Binding-site contacts:
Ligand atom N11 contacts residue GLU186 of chain 10.A at 3.1 Å (salt-bridge).
Ligand atom C1 contacts residue MN1 of chain 17.B at 3.2 Å.
Ligand atom C3 contacts residue GLU83 of chain 17.A at 3.5 Å.
Ligand atom C1 contacts residue HIS182 of chain 10.A at 3.5 Å.
Ligand atom C3 contacts residue MET113 of chain 10.A at 3.5 Å (hydrophobic).
Ligand atom N11 contacts residue HIS182 of chain 10.A at 3.1 Å (h-bond).
Ligand atom N2 contacts residue HIS80 of chain 17.A at 4.3 Å.
Ligand atom C4 contacts residue ARG127 of chain 7.A at 3.3 Å.
Ligand atom N2 contacts residue GLU83 of chain 17.A at 3.1 Å (salt-bridge).
Ligand atom N2 contacts residue HIS183 of chain 10.A at 3.5 Å (h-bond).
Ligand atom N6 contacts residue HIS80 of chain 17.A at 4.0 Å.
Ligand atom N11 contacts residue HIS80 of chain 17.A at 3.0 Å (h-bond).
Ligand atom C1 contacts residue HIS79 of chain 17.A at 3.1 Å.
Ligand atom N2 contacts residue MET113 of chain 10.A at 3.5 Å.
Ligand atom N10 contacts residue MN1 of chain 10.C at 3.1 Å.
Ligand atom N2 contacts residue MN1 of chain 17.B at 2.3 Å.
Ligand atom C3 contacts residue MN1 of chain 10.C at 4.3 Å.
Ligand atom C5 contacts residue ARG127 of chain 7.A at 3.5 Å.
Ligand atom C1 contacts residue MN1 of chain 10.C at 3.3 Å.
Ligand atom N2 contacts residue HIS79 of chain 17.A at 3.1 Å (h-bond).
Ligand atom C1 contacts residue MET113 of chain 10.A at 3.5 Å (hydrophobic).
Ligand atom C1 contacts residue HIS80 of chain 17.A at 3.7 Å.
Ligand atom C3 contacts residue HIS80 of chain 17.A at 4.2 Å.
Ligand atom N11 contacts residue MN1 of chain 10.C at 2.2 Å.
Ligand atom N10 contacts residue GLU186 of chain 10.A at 3.9 Å.
Ligand atom C4 contacts residue GLU83 of chain 17.A at 3.4 Å.
Ligand atom N11 contacts residue MET113 of chain 10.A at 3.5 Å.
Ligand atom N10 contacts residue MET113 of chain 10.A at 3.5 Å.
Ligand atom N6 contacts residue ASP84 of chain 17.A at 4.1 Å.
Ligand atom C3 contacts residue MN1 of chain 17.B at 3.4 Å.
Ligand atom C1 contacts residue GLU83 of chain 17.A at 4.1 Å.
Ligand atom N6 contacts residue GLU27 of chain 17.A at 4.3 Å.
Ligand atom O9 contacts residue MET113 of chain 10.A at 4.3 Å.
Ligand atom C1 contacts residue HIS183 of chain 10.A at 3.7 Å.
Ligand atom C7 contacts residue ARG127 of chain 7.A at 3.7 Å.
Ligand atom C4 contacts residue MET113 of chain 10.A at 4.3 Å (hydrophobic).
Ligand atom C1 contacts residue GLU186 of chain 10.A at 4.0 Å.
Ligand atom N10 contacts residue HIS80 of chain 17.A at 3.4 Å (h-bond).
Ligand atom C4 contacts residue MN1 of chain 17.B at 3.9 Å.
Ligand atom O9 contacts residue ARG127 of chain 7.A at 3.0 Å (salt-bridge).

Sequence of chain 7.A:
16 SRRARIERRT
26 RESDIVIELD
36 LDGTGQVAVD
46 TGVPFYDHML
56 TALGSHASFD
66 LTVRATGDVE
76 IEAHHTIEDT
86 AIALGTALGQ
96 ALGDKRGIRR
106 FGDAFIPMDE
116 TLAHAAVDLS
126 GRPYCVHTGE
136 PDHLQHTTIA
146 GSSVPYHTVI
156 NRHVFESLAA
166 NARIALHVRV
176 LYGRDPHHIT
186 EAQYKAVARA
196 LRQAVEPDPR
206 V

Sequence of chain 17.A:
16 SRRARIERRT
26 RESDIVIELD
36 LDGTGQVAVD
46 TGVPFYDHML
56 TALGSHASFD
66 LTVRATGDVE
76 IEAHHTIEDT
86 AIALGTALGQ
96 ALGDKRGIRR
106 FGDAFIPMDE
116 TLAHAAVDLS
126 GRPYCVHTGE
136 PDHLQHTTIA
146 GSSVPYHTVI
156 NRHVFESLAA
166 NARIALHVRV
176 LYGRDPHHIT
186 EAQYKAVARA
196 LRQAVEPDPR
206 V

Sequence of chain 10.A:
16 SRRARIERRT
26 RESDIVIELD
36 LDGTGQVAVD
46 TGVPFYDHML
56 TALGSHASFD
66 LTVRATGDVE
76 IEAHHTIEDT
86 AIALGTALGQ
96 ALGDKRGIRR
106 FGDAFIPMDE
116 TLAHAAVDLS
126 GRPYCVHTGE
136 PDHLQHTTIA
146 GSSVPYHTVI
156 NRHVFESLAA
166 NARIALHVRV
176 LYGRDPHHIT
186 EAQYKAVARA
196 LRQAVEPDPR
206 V

This small molecule binds to this protein.
Small molecule (SMILES): N[C@@H](Cc1nnc[nH]1)C(=O)O